A protein and the small-molecule ligand that binds it are described below.
Small molecule (SMILES): Nc1nc2c(ncn2[C@@H]2O[C@H](CO[P](=O)(O)O[P](=O)(O)NP(=O)(O)O)[C@@H](O)[C@H]2O)c(=O)[nH]1

Sequence of chain 1.A:
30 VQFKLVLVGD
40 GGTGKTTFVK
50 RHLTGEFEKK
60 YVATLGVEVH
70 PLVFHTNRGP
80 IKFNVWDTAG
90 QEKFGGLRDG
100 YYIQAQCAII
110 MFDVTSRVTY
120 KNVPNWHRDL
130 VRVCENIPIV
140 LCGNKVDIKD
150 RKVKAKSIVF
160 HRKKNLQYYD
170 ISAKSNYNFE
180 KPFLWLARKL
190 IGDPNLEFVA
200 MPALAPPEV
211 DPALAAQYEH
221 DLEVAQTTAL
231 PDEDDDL

Binding-site contacts:
Ligand atom N3B contacts residue GLY41 of chain 1.A at 3.1 Å (h-bond).
Ligand atom O1A contacts residue TYR60 of chain 1.A at 3.3 Å.
Ligand atom O1B contacts residue THR45 of chain 1.A at 2.9 Å (h-bond).
Ligand atom O6 contacts residue SER171 of chain 1.A at 3.5 Å (h-bond).
Ligand atom PG contacts residue MG1 of chain 1.F at 3.1 Å.
Ligand atom PB contacts residue MG1 of chain 1.F at 3.3 Å.
Ligand atom N2 contacts residue ASP146 of chain 1.A at 3.0 Å (salt-bridge).
Ligand atom N1 contacts residue LYS173 of chain 1.A at 3.5 Å.
Ligand atom O2' contacts residue GLU57 of chain 1.A at 2.8 Å (salt-bridge).
Ligand atom O2G contacts residue THR63 of chain 1.A at 2.8 Å (h-bond).
Ligand atom N3B contacts residue MG1 of chain 1.F at 3.5 Å.
Ligand atom O6 contacts residue ASN143 of chain 1.A at 3.1 Å (h-bond).
Ligand atom O3G contacts residue GLY40 of chain 1.A at 3.6 Å.
Ligand atom O3A contacts residue GLY43 of chain 1.A at 3.1 Å (h-bond).
Ligand atom O2A contacts residue THR45 of chain 1.A at 3.2 Å (h-bond).
Ligand atom O2B contacts residue LYS44 of chain 1.A at 2.8 Å (salt-bridge).
Ligand atom O3' contacts residue LYS58 of chain 1.A at 2.7 Å (salt-bridge).
Ligand atom O3G contacts residue GLY89 of chain 1.A at 2.9 Å (h-bond).
Ligand atom O1G contacts residue TYR60 of chain 1.A at 2.8 Å (h-bond).
Ligand atom O3G contacts residue LYS44 of chain 1.A at 2.7 Å (salt-bridge).
Ligand atom O2G contacts residue MG1 of chain 1.F at 1.9 Å.
Ligand atom C6 contacts residue LYS144 of chain 1.A at 3.6 Å.
Ligand atom O2' contacts residue LYS58 of chain 1.A at 3.3 Å (salt-bridge).
Ligand atom O5' contacts residue THR46 of chain 1.A at 3.3 Å (h-bond).
Ligand atom N3B contacts residue TYR60 of chain 1.A at 3.3 Å.
Ligand atom N1 contacts residue ASP146 of chain 1.A at 2.8 Å (salt-bridge).
Ligand atom N7 contacts residue ASN143 of chain 1.A at 3.1 Å (h-bond).
Ligand atom O4' contacts residue LYS144 of chain 1.A at 3.1 Å (salt-bridge).
Ligand atom O2B contacts residue GLY43 of chain 1.A at 3.3 Å (h-bond).
Ligand atom O2B contacts residue THR42 of chain 1.A at 3.4 Å (h-bond).
Ligand atom O6 contacts residue LYS173 of chain 1.A at 3.2 Å (salt-bridge).
Ligand atom C8 contacts residue THR46 of chain 1.A at 3.6 Å.
Ligand atom O1B contacts residue MG1 of chain 1.F at 2.2 Å.
Ligand atom O6 contacts residue ALA172 of chain 1.A at 2.9 Å (h-bond).
Ligand atom C2' contacts residue THR46 of chain 1.A at 3.5 Å.
Ligand atom O2' contacts residue PHE56 of chain 1.A at 3.6 Å.
Ligand atom O2A contacts residue THR46 of chain 1.A at 2.7 Å (h-bond).
Ligand atom O2A contacts residue GLY43 of chain 1.A at 3.5 Å.
Ligand atom O6 contacts residue ASP146 of chain 1.A at 3.6 Å (salt-bridge).
Ligand atom N2 contacts residue ILE147 of chain 1.A at 3.5 Å.